Sequence of chain 1.A:
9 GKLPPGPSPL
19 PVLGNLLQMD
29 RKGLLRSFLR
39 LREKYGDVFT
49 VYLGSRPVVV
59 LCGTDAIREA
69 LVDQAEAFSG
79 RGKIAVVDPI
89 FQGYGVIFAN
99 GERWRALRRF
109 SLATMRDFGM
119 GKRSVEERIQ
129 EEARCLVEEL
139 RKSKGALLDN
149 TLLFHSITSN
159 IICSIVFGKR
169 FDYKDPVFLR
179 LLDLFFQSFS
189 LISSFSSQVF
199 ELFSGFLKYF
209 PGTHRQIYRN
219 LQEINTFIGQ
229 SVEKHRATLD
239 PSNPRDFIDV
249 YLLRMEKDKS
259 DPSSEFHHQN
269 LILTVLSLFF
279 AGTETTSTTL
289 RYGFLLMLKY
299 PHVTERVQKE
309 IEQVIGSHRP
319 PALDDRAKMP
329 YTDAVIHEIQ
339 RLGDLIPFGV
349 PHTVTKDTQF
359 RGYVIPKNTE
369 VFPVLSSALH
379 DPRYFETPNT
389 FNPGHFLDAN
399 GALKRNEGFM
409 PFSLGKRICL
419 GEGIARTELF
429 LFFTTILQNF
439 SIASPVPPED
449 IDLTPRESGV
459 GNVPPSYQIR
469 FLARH

Sequence of chain 2.A:
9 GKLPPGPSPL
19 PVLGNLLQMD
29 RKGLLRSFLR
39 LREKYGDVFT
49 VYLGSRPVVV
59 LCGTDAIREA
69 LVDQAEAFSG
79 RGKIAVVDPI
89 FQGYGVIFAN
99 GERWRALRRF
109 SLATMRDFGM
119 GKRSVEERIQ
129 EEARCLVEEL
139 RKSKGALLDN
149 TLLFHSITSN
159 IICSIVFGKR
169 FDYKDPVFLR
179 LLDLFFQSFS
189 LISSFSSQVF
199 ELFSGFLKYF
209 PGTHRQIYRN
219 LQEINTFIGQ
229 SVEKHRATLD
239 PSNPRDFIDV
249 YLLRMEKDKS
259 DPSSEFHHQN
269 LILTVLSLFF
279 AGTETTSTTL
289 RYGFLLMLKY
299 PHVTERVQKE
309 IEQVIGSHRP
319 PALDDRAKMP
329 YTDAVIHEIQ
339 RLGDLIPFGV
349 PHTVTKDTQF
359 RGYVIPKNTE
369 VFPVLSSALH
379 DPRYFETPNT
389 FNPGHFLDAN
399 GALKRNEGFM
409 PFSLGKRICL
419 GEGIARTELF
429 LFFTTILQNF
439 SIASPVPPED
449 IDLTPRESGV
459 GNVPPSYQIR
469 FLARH

Binding-site contacts:
Ligand atom C3 contacts residue ILE82 of chain 2.A at 3.1 Å (hydrophobic).
Ligand atom C4 contacts residue PHE96 of chain 2.A at 4.2 Å (hydrophobic).
Ligand atom O20 contacts residue ILE95 of chain 2.A at 4.1 Å.
Ligand atom C8 contacts residue LEU205 of chain 2.A at 3.9 Å (hydrophobic).
Ligand atom C15 contacts residue ILE95 of chain 2.A at 4.2 Å (hydrophobic).
Ligand atom C4 contacts residue ILE82 of chain 2.A at 3.7 Å (hydrophobic).
Ligand atom C10 contacts residue VAL84 of chain 1.A at 3.8 Å (hydrophobic).
Ligand atom C8 contacts residue LEU205 of chain 1.A at 4.0 Å (hydrophobic).
Ligand atom C1 contacts residue TRP102 of chain 2.A at 4.2 Å (hydrophobic).
Ligand atom C19 contacts residue PHE96 of chain 2.A at 3.9 Å (hydrophobic).
Ligand atom O22 contacts residue ARG79 of chain 2.A at 2.8 Å (salt-bridge).
Ligand atom C9 contacts residue LEU205 of chain 2.A at 4.0 Å (hydrophobic).
Ligand atom C2 contacts residue TRP102 of chain 2.A at 3.8 Å (hydrophobic).
Ligand atom O20 contacts residue TRP102 of chain 2.A at 4.2 Å.
Ligand atom O12 contacts residue PHE96 of chain 2.A at 3.7 Å.
Ligand atom O20 contacts residue GLY99 of chain 2.A at 3.9 Å.
Ligand atom C9 contacts residue TYR207 of chain 2.A at 3.6 Å (hydrophobic).
Ligand atom O31 contacts residue ARG103 of chain 2.A at 2.6 Å (salt-bridge).
Ligand atom C1 contacts residue ILE95 of chain 2.A at 3.9 Å (hydrophobic).
Ligand atom C30 contacts residue ARG103 of chain 2.A at 3.4 Å.
Ligand atom C30 contacts residue GLY99 of chain 2.A at 3.8 Å.
Ligand atom O20 contacts residue PHE96 of chain 2.A at 2.8 Å (h-bond).
Ligand atom O31 contacts residue GLY99 of chain 2.A at 3.6 Å (h-bond).
Ligand atom O34 contacts residue LYS81 of chain 2.A at 4.1 Å.
Ligand atom C15 contacts residue TRP102 of chain 2.A at 3.9 Å (hydrophobic).
Ligand atom O12 contacts residue ILE95 of chain 2.A at 3.5 Å.
Ligand atom O23 contacts residue TRP102 of chain 2.A at 4.1 Å.
Ligand atom C6 contacts residue PHE96 of chain 2.A at 3.9 Å (hydrophobic).
Ligand atom C2 contacts residue PHE96 of chain 2.A at 3.4 Å (hydrophobic).
Ligand atom O12 contacts residue VAL94 of chain 2.A at 3.9 Å.
Ligand atom C5 contacts residue PHE96 of chain 2.A at 3.6 Å (hydrophobic).
Ligand atom C13 contacts residue ILE95 of chain 2.A at 4.0 Å (hydrophobic).
Ligand atom C1 contacts residue PHE96 of chain 2.A at 3.3 Å (hydrophobic).
Ligand atom C11 contacts residue PHE89 of chain 1.A at 3.8 Å (hydrophobic).
Ligand atom C19 contacts residue ILE95 of chain 2.A at 4.0 Å (hydrophobic).
Ligand atom C13 contacts residue TRP102 of chain 2.A at 4.1 Å (hydrophobic).
Ligand atom C18 contacts residue ARG79 of chain 2.A at 4.1 Å.
Ligand atom O14 contacts residue ILE95 of chain 2.A at 3.3 Å.
Ligand atom C18 contacts residue ILE95 of chain 2.A at 3.9 Å (hydrophobic).
Ligand atom O14 contacts residue PHE96 of chain 2.A at 3.5 Å (h-bond).

This small molecule binds to this protein.
Small molecule (SMILES): OC[C@H]1O[C@H](O[C@H]2[C@H](O)[C@@H](O)[C@H](OCCCCCC3CCCCC3)O[C@@H]2CO)[C@H](O)[C@@H](O)[C@@H]1O